Sequence of chain 1.A:
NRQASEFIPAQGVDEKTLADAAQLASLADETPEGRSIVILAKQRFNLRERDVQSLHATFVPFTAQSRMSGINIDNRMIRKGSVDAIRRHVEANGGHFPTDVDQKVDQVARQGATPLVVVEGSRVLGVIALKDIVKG

This small molecule binds to this protein.
Small molecule (SMILES): Nc1ncnc2c1ncn2[C@@H]1O[C@H](CO[P](=O)(O)O[P](=O)(O)NP(=O)(O)O)[C@@H](O)[C@H]1O

Binding-site contacts:
Ligand atom N6 contacts residue ASP49 of chain 1.A at 3.1 Å (salt-bridge).
Ligand atom N9 contacts residue PHE82 of chain 1.A at 3.1 Å.
Ligand atom PA contacts residue ALA84 of chain 1.A at 3.5 Å.
Ligand atom O5' contacts residue ALA84 of chain 1.A at 3.7 Å.
Ligand atom O2' contacts residue THR134 of chain 1.A at 3.8 Å.
Ligand atom C5 contacts residue LYS100 of chain 1.A at 3.0 Å.
Ligand atom O2A contacts residue GLN85 of chain 1.A at 3.8 Å.
Ligand atom N3 contacts residue GLY101 of chain 1.A at 3.6 Å.
Ligand atom O4' contacts residue PHE82 of chain 1.A at 3.1 Å.
Ligand atom C1' contacts residue PHE82 of chain 1.A at 3.7 Å (hydrophobic).
Ligand atom O3' contacts residue ARG22 of chain 1.A at 3.5 Å (salt-bridge).
Ligand atom N1 contacts residue SER89 of chain 1.A at 2.6 Å (h-bond).
Ligand atom C6 contacts residue LYS100 of chain 1.A at 2.8 Å.
Ligand atom N3 contacts residue PHE82 of chain 1.A at 3.1 Å.
Ligand atom C2 contacts residue SER89 of chain 1.A at 3.0 Å.
Ligand atom N6 contacts residue THR51 of chain 1.A at 3.6 Å (h-bond).
Ligand atom N7 contacts residue LYS100 of chain 1.A at 3.8 Å.
Ligand atom N1 contacts residue PHE82 of chain 1.A at 3.7 Å.
Ligand atom N7 contacts residue GLU53 of chain 1.A at 3.3 Å (salt-bridge).
Ligand atom C8 contacts residue PHE82 of chain 1.A at 3.6 Å (hydrophobic).
Ligand atom C2' contacts residue LEU136 of chain 1.A at 3.1 Å (hydrophobic).
Ligand atom O2A contacts residue ALA84 of chain 1.A at 2.4 Å (h-bond).
Ligand atom C6 contacts residue SER89 of chain 1.A at 3.7 Å.
Ligand atom N6 contacts residue LYS100 of chain 1.A at 3.4 Å (salt-bridge).
Ligand atom C8 contacts residue GLU53 of chain 1.A at 2.9 Å.
Ligand atom C6 contacts residue PHE82 of chain 1.A at 3.2 Å (hydrophobic).
Ligand atom O4' contacts residue ARG87 of chain 1.A at 3.6 Å.
Ligand atom O2' contacts residue LEU136 of chain 1.A at 2.5 Å.
Ligand atom O5' contacts residue ARG87 of chain 1.A at 3.5 Å.
Ligand atom C2 contacts residue LYS100 of chain 1.A at 3.1 Å.
Ligand atom N6 contacts residue GLY54 of chain 1.A at 3.0 Å.
Ligand atom C4 contacts residue LYS100 of chain 1.A at 3.3 Å.
Ligand atom C5 contacts residue PHE82 of chain 1.A at 2.9 Å (hydrophobic).
Ligand atom N7 contacts residue PHE82 of chain 1.A at 3.2 Å.
Ligand atom C4 contacts residue PHE82 of chain 1.A at 2.9 Å (hydrophobic).
Ligand atom N3 contacts residue LYS100 of chain 1.A at 3.5 Å (salt-bridge).
Ligand atom N1 contacts residue LYS100 of chain 1.A at 3.0 Å.
Ligand atom O3A contacts residue ALA84 of chain 1.A at 3.5 Å.
Ligand atom C1' contacts residue LEU136 of chain 1.A at 3.4 Å (hydrophobic).
Ligand atom C2 contacts residue PHE82 of chain 1.A at 3.7 Å (hydrophobic).